This small molecule binds to this protein.
Small molecule (SMILES): C[C@H](NC(=O)[C@H](CCC(N)=O)NC(=O)[C@H](CO)NC(=O)[C@@H](NC(=O)[C@@H]1CCCN1C(=O)[C@H](CC(N)=O)NC(=O)[C@@H](N)CCC(=O)O)[C@@H](C)O)C(=O)N[C@@H](COP(=O)(O)O)C(=O)N[C@@H](CCC(N)=O)C(=O)O

Sequence of chain 1.A:
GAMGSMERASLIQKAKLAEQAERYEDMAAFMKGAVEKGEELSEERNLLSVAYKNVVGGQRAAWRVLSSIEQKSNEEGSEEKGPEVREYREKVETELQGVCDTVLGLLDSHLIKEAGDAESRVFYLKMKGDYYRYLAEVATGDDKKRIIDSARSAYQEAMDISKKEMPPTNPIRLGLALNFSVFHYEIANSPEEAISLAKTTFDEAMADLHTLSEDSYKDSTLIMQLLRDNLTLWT

Binding-site contacts:
Ligand atom N contacts residue ASN180 of chain 1.A at 2.9 Å (h-bond).
Ligand atom CB contacts residue ASN231 of chain 1.A at 3.5 Å.
Ligand atom CB contacts residue ARG134 of chain 1.A at 3.7 Å.
Ligand atom O contacts residue LYS54 of chain 1.A at 2.5 Å (salt-bridge).
Ligand atom O3P contacts residue ARG61 of chain 1.A at 2.8 Å (salt-bridge).
Ligand atom CB contacts residue LEU179 of chain 1.A at 3.7 Å (hydrophobic).
Ligand atom OD1 contacts residue GLY58 of chain 1.A at 3.6 Å.
Ligand atom CB contacts residue ASN180 of chain 1.A at 3.5 Å.
Ligand atom CB contacts residue GLY59 of chain 1.A at 3.7 Å.
Ligand atom OXT contacts residue LYS54 of chain 1.A at 3.5 Å (salt-bridge).
Ligand atom O contacts residue VAL183 of chain 1.A at 3.6 Å.
Ligand atom P contacts residue ARG61 of chain 1.A at 3.6 Å.
Ligand atom OE1 contacts residue ARG65 of chain 1.A at 3.3 Å (salt-bridge).
Ligand atom C contacts residue ASN180 of chain 1.A at 3.7 Å.
Ligand atom CD contacts residue GLY58 of chain 1.A at 3.5 Å.
Ligand atom O1P contacts residue ARG61 of chain 1.A at 2.9 Å (salt-bridge).
Ligand atom O2P contacts residue TYR135 of chain 1.A at 2.6 Å (h-bond).
Ligand atom O contacts residue ASN231 of chain 1.A at 3.0 Å (h-bond).
Ligand atom O contacts residue GLY59 of chain 1.A at 3.5 Å (h-bond).
Ligand atom N contacts residue ASN55 of chain 1.A at 2.9 Å (h-bond).
Ligand atom C contacts residue LYS54 of chain 1.A at 3.2 Å.
Ligand atom OE2 contacts residue VAL56 of chain 1.A at 3.1 Å (h-bond).
Ligand atom CD contacts residue ARG65 of chain 1.A at 3.5 Å.
Ligand atom CB contacts residue ASN55 of chain 1.A at 3.1 Å.
Ligand atom C contacts residue VAL183 of chain 1.A at 3.6 Å (hydrophobic).
Ligand atom OE2 contacts residue ASN55 of chain 1.A at 2.7 Å (h-bond).
Ligand atom CG contacts residue ARG65 of chain 1.A at 3.6 Å.
Ligand atom OE1 contacts residue GLY176 of chain 1.A at 3.4 Å.
Ligand atom CD contacts residue ASN55 of chain 1.A at 3.6 Å.
Ligand atom N contacts residue ASN55 of chain 1.A at 3.2 Å (h-bond).
Ligand atom OE2 contacts residue TYR24 of chain 1.A at 3.2 Å.
Ligand atom OE1 contacts residue TYR24 of chain 1.A at 2.9 Å.
Ligand atom CA contacts residue ASN180 of chain 1.A at 3.6 Å.
Ligand atom O3P contacts residue ARG134 of chain 1.A at 2.8 Å (salt-bridge).
Ligand atom NE2 contacts residue ILE224 of chain 1.A at 3.7 Å.
Ligand atom O2P contacts residue ARG134 of chain 1.A at 2.9 Å (salt-bridge).
Ligand atom CA contacts residue LEU179 of chain 1.A at 3.6 Å (hydrophobic).
Ligand atom N contacts residue LEU179 of chain 1.A at 3.7 Å.
Ligand atom CD contacts residue TYR24 of chain 1.A at 3.6 Å (hydrophobic).
Ligand atom CB contacts residue ASN180 of chain 1.A at 3.5 Å.